This small molecule binds to this protein.
Small molecule (SMILES): Nc1ncnc2c1ncn2[C@@H]1O[C@H](COP(=O)(O)OP(=O)(O)OP(O)(O)=S)[C@@H](O)[C@H]1O

Sequence of chain 1.E:
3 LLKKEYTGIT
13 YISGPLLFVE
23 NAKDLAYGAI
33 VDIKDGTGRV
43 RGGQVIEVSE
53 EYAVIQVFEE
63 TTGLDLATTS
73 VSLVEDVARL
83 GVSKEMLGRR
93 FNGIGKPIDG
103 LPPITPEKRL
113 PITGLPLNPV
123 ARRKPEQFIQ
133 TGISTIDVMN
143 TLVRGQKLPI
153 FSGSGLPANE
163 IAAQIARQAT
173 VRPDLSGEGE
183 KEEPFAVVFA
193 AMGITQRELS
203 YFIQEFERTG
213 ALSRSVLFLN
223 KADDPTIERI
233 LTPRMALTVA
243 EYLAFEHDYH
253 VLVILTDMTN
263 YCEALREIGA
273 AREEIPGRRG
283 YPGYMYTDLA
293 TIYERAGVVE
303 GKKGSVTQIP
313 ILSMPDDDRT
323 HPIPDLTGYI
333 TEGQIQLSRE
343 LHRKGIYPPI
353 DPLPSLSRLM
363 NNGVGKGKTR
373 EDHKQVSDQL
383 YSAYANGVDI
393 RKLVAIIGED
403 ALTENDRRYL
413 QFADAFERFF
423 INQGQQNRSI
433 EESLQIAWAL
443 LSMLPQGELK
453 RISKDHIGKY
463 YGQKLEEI

Binding-site contacts:
Ligand atom O2A contacts residue ALA232 of chain 1.C at 3.1 Å.
Ligand atom O2G contacts residue ARG258 of chain 1.C at 2.5 Å (salt-bridge).
Ligand atom O1A contacts residue SER235 of chain 1.C at 2.9 Å (h-bond).
Ligand atom O2B contacts residue SER235 of chain 1.C at 2.7 Å (h-bond).
Ligand atom O3A contacts residue GLY233 of chain 1.C at 3.4 Å (h-bond).
Ligand atom C4 contacts residue PHE419 of chain 1.C at 3.4 Å (hydrophobic).
Ligand atom N3 contacts residue PHE419 of chain 1.C at 3.3 Å.
Ligand atom N6 contacts residue GLN497 of chain 1.C at 3.1 Å (h-bond).
Ligand atom S1G contacts residue MG1 of chain 1.P at 2.4 Å.
Ligand atom O5' contacts residue VAL236 of chain 1.C at 3.4 Å.
Ligand atom PA contacts residue ARG360 of chain 1.E at 3.3 Å.
Ligand atom PG contacts residue ARG360 of chain 1.E at 2.7 Å.
Ligand atom PB contacts residue ARG360 of chain 1.E at 3.3 Å.
Ligand atom O5' contacts residue ARG360 of chain 1.E at 3.3 Å (salt-bridge).
Ligand atom C5 contacts residue PHE419 of chain 1.C at 3.5 Å (hydrophobic).
Ligand atom S1G contacts residue SER235 of chain 1.C at 3.3 Å (h-bond).
Ligand atom PB contacts residue LYS234 of chain 1.C at 3.4 Å.
Ligand atom O1B contacts residue LYS234 of chain 1.C at 2.3 Å (salt-bridge).
Ligand atom O3B contacts residue LYS234 of chain 1.C at 3.4 Å (salt-bridge).
Ligand atom O1A contacts residue VAL236 of chain 1.C at 2.9 Å (h-bond).
Ligand atom O1B contacts residue GLY233 of chain 1.C at 2.7 Å (h-bond).
Ligand atom O3G contacts residue TYR331 of chain 1.E at 3.2 Å.
Ligand atom O3B contacts residue GLY231 of chain 1.C at 3.0 Å (h-bond).
Ligand atom O2A contacts residue LYS234 of chain 1.C at 2.8 Å (salt-bridge).
Ligand atom O2G contacts residue GLY231 of chain 1.C at 3.5 Å (h-bond).
Ligand atom O2G contacts residue ARG360 of chain 1.E at 1.3 Å (salt-bridge).
Ligand atom N6 contacts residue ALA499 of chain 1.C at 3.4 Å.
Ligand atom N1 contacts residue ALA499 of chain 1.C at 2.9 Å (h-bond).
Ligand atom C5' contacts residue ARG360 of chain 1.E at 3.3 Å.
Ligand atom S1G contacts residue ARG258 of chain 1.C at 2.7 Å (salt-bridge).
Ligand atom O2B contacts residue MG1 of chain 1.P at 2.9 Å.
Ligand atom S1G contacts residue GLU257 of chain 1.C at 3.4 Å (salt-bridge).
Ligand atom O3A contacts residue ARG360 of chain 1.E at 2.4 Å (salt-bridge).
Ligand atom C2 contacts residue ASN498 of chain 1.C at 3.4 Å.
Ligand atom O2A contacts residue GLY233 of chain 1.C at 1.4 Å.
Ligand atom PA contacts residue GLY233 of chain 1.C at 2.9 Å.
Ligand atom O3B contacts residue ARG360 of chain 1.E at 3.2 Å (salt-bridge).
Ligand atom PG contacts residue ARG258 of chain 1.C at 3.3 Å.
Ligand atom N7 contacts residue VAL236 of chain 1.C at 3.4 Å.
Ligand atom S1G contacts residue ARG360 of chain 1.E at 3.2 Å (salt-bridge).

Sequence of chain 1.C:
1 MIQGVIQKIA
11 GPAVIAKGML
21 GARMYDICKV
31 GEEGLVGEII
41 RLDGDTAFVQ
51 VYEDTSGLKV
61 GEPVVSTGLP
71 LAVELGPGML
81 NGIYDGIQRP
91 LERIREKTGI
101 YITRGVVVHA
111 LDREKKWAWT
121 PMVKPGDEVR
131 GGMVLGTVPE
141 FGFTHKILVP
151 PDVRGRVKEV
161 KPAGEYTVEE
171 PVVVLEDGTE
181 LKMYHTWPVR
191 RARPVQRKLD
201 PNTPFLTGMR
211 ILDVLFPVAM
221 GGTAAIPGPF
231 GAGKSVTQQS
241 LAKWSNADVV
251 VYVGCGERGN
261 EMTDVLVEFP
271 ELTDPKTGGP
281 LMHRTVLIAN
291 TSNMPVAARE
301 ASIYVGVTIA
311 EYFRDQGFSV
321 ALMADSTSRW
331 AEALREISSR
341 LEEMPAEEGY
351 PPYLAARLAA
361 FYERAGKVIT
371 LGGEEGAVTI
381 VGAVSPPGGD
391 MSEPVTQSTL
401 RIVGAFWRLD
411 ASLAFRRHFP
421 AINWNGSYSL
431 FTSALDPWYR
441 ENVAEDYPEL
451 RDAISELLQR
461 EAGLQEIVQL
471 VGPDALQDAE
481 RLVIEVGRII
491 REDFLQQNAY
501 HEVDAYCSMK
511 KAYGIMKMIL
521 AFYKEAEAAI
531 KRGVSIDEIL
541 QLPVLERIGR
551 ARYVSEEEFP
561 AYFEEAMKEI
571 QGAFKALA